Sequence of chain 1.A:
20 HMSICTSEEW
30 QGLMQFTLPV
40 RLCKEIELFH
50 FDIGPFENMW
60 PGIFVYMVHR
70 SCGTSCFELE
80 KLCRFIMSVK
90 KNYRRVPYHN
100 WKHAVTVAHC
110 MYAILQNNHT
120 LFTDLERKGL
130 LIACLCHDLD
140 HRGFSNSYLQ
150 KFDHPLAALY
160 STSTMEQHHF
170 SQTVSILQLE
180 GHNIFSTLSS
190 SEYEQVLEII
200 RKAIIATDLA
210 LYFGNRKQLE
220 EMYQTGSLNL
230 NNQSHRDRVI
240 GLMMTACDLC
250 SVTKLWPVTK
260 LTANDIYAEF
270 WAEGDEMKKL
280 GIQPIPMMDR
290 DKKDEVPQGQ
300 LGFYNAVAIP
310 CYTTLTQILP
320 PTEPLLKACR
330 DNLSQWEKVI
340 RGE

A protein and the small-molecule ligand that binds it are described below.
Small molecule (SMILES): CC(C)(CO)n1c(=O)[nH]c2c3cccnc3n(-c3ccccc3)c(=O)c21

Binding-site contacts:
Ligand atom C6 contacts residue ILE265 of chain 1.A at 3.5 Å (hydrophobic).
Ligand atom C4 contacts residue PHE269 of chain 1.A at 3.6 Å (hydrophobic).
Ligand atom O18 contacts residue GLN299 of chain 1.A at 2.8 Å (h-bond).
Ligand atom C contacts residue PHE269 of chain 1.A at 3.9 Å (hydrophobic).
Ligand atom C13 contacts residue ASP247 of chain 1.A at 3.3 Å.
Ligand atom C22 contacts residue VAL251 of chain 1.A at 3.8 Å (hydrophobic).
Ligand atom C1 contacts residue LEU208 of chain 1.A at 4.0 Å (hydrophobic).
Ligand atom O21 contacts residue ALA262 of chain 1.A at 3.9 Å.
Ligand atom N17 contacts residue GLN299 of chain 1.A at 3.9 Å.
Ligand atom C23 contacts residue TYR97 of chain 1.A at 3.4 Å (hydrophobic).
Ligand atom C20 contacts residue VAL251 of chain 1.A at 3.6 Å (hydrophobic).
Ligand atom C3 contacts residue PHE269 of chain 1.A at 3.6 Å (hydrophobic).
Ligand atom C10 contacts residue ILE265 of chain 1.A at 3.9 Å (hydrophobic).
Ligand atom C4 contacts residue MET286 of chain 1.A at 3.8 Å (hydrophobic).
Ligand atom C16 contacts residue PHE302 of chain 1.A at 3.9 Å (hydrophobic).
Ligand atom O contacts residue ILE265 of chain 1.A at 3.7 Å.
Ligand atom N15 contacts residue PHE302 of chain 1.A at 3.9 Å.
Ligand atom C7 contacts residue ILE265 of chain 1.A at 3.7 Å (hydrophobic).
Ligand atom C2 contacts residue PHE302 of chain 1.A at 3.9 Å (hydrophobic).
Ligand atom O21 contacts residue SER250 of chain 1.A at 4.0 Å.
Ligand atom C3 contacts residue PHE302 of chain 1.A at 3.5 Å (hydrophobic).
Ligand atom C contacts residue MET286 of chain 1.A at 3.6 Å (hydrophobic).
Ligand atom C4 contacts residue PHE302 of chain 1.A at 3.7 Å (hydrophobic).
Ligand atom C8 contacts residue PHE302 of chain 1.A at 3.6 Å (hydrophobic).
Ligand atom C20 contacts residue SER250 of chain 1.A at 3.3 Å.
Ligand atom C22 contacts residue SER250 of chain 1.A at 3.4 Å.
Ligand atom N17 contacts residue PHE302 of chain 1.A at 4.0 Å.
Ligand atom C19 contacts residue SER250 of chain 1.A at 3.7 Å.
Ligand atom C16 contacts residue GLN299 of chain 1.A at 3.7 Å.
Ligand atom C14 contacts residue LEU248 of chain 1.A at 3.7 Å (hydrophobic).
Ligand atom C23 contacts residue ILE265 of chain 1.A at 3.7 Å (hydrophobic).
Ligand atom O contacts residue LEU248 of chain 1.A at 3.6 Å.
Ligand atom O21 contacts residue ILE265 of chain 1.A at 3.7 Å.
Ligand atom C2 contacts residue PHE269 of chain 1.A at 3.9 Å (hydrophobic).
Ligand atom N5 contacts residue ILE265 of chain 1.A at 3.9 Å.
Ligand atom C12 contacts residue ASP247 of chain 1.A at 3.6 Å.
Ligand atom C7 contacts residue PHE302 of chain 1.A at 3.6 Å (hydrophobic).
Ligand atom C11 contacts residue HIS98 of chain 1.A at 3.4 Å.
Ligand atom C23 contacts residue SER250 of chain 1.A at 3.5 Å.
Ligand atom N contacts residue LEU208 of chain 1.A at 3.6 Å.